Sequence of chain 1.F:
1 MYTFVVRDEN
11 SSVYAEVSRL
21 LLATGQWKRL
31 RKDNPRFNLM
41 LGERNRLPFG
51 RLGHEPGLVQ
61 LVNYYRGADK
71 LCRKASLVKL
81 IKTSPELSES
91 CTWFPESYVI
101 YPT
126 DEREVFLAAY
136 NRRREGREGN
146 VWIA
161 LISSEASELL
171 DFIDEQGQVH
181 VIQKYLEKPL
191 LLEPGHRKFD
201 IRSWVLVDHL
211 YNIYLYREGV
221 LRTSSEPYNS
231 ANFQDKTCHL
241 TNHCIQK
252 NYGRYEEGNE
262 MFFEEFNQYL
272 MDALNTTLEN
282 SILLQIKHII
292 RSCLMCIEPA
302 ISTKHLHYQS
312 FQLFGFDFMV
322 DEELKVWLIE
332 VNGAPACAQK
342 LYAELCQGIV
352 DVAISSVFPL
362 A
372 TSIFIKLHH

Binding-site contacts:
Ligand atom O3' contacts residue ASP200 of chain 1.F at 3.1 Å (salt-bridge).
Ligand atom O3G contacts residue ASP318 of chain 1.F at 2.6 Å (salt-bridge).
Ligand atom O3G contacts residue ASN333 of chain 1.F at 3.4 Å (h-bond).
Ligand atom C3' contacts residue THR241 of chain 1.F at 3.8 Å.
Ligand atom C2 contacts residue TYR185 of chain 1.F at 3.8 Å (hydrophobic).
Ligand atom C8 contacts residue ILE148 of chain 1.F at 3.7 Å (hydrophobic).
Ligand atom N7 contacts residue ILE148 of chain 1.F at 3.8 Å.
Ligand atom C2 contacts residue LEU186 of chain 1.F at 3.5 Å (hydrophobic).
Ligand atom O1A contacts residue ILE330 of chain 1.F at 3.4 Å.
Ligand atom N6 contacts residue GLN183 of chain 1.F at 3.5 Å (h-bond).
Ligand atom N3 contacts residue TYR185 of chain 1.F at 3.8 Å.
Ligand atom PG contacts residue GLU331 of chain 1.F at 3.4 Å.
Ligand atom O3' contacts residue THR241 of chain 1.F at 2.7 Å (h-bond).
Ligand atom O4' contacts residue LEU240 of chain 1.F at 3.4 Å.
Ligand atom O1B contacts residue LYS74 of chain 1.F at 3.0 Å (salt-bridge).
Ligand atom N6 contacts residue ILE148 of chain 1.F at 3.8 Å.
Ligand atom N6 contacts residue LYS184 of chain 1.F at 3.0 Å (salt-bridge).
Ligand atom C5' contacts residue ASN242 of chain 1.F at 3.4 Å.
Ligand atom O2B contacts residue ASN242 of chain 1.F at 3.2 Å (h-bond).
Ligand atom O2' contacts residue THR241 of chain 1.F at 2.8 Å (h-bond).
Ligand atom PB contacts residue ASN242 of chain 1.F at 3.7 Å.
Ligand atom C2 contacts residue LYS198 of chain 1.F at 3.6 Å.
Ligand atom O2' contacts residue MET320 of chain 1.F at 3.8 Å.
Ligand atom O3G contacts residue ARG222 of chain 1.F at 3.1 Å (salt-bridge).
Ligand atom N7 contacts residue GLN183 of chain 1.F at 3.6 Å (h-bond).
Ligand atom O1G contacts residue GLU331 of chain 1.F at 2.6 Å (salt-bridge).
Ligand atom C4' contacts residue ASN242 of chain 1.F at 3.4 Å.
Ligand atom O1A contacts residue GLU331 of chain 1.F at 3.4 Å.
Ligand atom C3B contacts residue ASP318 of chain 1.F at 3.5 Å.
Ligand atom C3B contacts residue GLU331 of chain 1.F at 3.4 Å.
Ligand atom C3B contacts residue ASN242 of chain 1.F at 3.5 Å.
Ligand atom O1A contacts residue LYS74 of chain 1.F at 3.8 Å.
Ligand atom O2G contacts residue ASN242 of chain 1.F at 3.5 Å (h-bond).
Ligand atom O1G contacts residue ASN333 of chain 1.F at 3.0 Å (h-bond).
Ligand atom O3G contacts residue GLU331 of chain 1.F at 3.8 Å.
Ligand atom O3G contacts residue ARG202 of chain 1.F at 2.9 Å (salt-bridge).
Ligand atom PG contacts residue ASP318 of chain 1.F at 3.6 Å.
Ligand atom O1B contacts residue GLU331 of chain 1.F at 3.0 Å (salt-bridge).
Ligand atom N1 contacts residue LEU186 of chain 1.F at 3.0 Å (h-bond).
Ligand atom N3 contacts residue LYS198 of chain 1.F at 3.1 Å (salt-bridge).

The protein below binds the small molecule below.
Small molecule (SMILES): Nc1ncnc2c1ncn2[C@@H]1O[C@H](CO[P](=O)(O)O[P](=O)(O)CP(=O)(O)O)[C@@H](O)[C@H]1O